A small-molecule ligand and the protein it binds are described below.
Small molecule (SMILES): CC(=O)N[C@@H]1[C@@H](O)[C@H](O)[C@@H](CO)O[C@H]1O

Sequence of chain 1.A:
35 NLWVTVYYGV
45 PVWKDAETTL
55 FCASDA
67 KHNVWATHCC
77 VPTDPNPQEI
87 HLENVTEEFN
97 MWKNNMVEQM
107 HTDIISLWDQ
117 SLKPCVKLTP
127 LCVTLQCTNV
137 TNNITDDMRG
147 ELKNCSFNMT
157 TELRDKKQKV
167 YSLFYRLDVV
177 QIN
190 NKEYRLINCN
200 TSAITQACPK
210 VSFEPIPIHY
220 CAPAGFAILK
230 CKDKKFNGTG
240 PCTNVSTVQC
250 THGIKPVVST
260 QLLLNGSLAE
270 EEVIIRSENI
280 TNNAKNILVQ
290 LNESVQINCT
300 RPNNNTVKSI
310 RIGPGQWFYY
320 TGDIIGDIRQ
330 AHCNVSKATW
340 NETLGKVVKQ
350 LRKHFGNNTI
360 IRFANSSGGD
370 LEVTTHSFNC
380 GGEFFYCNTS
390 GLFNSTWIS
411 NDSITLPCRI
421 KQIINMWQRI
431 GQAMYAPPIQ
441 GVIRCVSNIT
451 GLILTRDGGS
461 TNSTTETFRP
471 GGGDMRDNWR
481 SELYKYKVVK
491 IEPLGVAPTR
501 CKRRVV

Binding-site contacts:
Ligand atom C3 contacts residue NAG1 of chain 1.GA at 3.6 Å.
Ligand atom C8 contacts residue NAG1 of chain 1.GA at 3.5 Å.
Ligand atom N2 contacts residue NAG1 of chain 1.GA at 3.9 Å.
Ligand atom C7 contacts residue ASN387 of chain 1.A at 3.4 Å.
Ligand atom C5 contacts residue ASN387 of chain 1.A at 3.8 Å.
Ligand atom O4 contacts residue NAG1 of chain 1.GA at 3.0 Å (h-bond).
Ligand atom C2 contacts residue ASN387 of chain 1.A at 2.5 Å.
Ligand atom O7 contacts residue ASN387 of chain 1.A at 3.6 Å.
Ligand atom C1 contacts residue ASN387 of chain 1.A at 1.5 Å.
Ligand atom C8 contacts residue THR374 of chain 1.A at 4.0 Å.
Ligand atom C8 contacts residue SER365 of chain 1.A at 4.1 Å.
Ligand atom C3 contacts residue ASN387 of chain 1.A at 3.9 Å.
Ligand atom O5 contacts residue ASN387 of chain 1.A at 2.5 Å (h-bond).
Ligand atom C4 contacts residue NAG1 of chain 1.GA at 4.1 Å.
Ligand atom C7 contacts residue NAG1 of chain 1.GA at 4.1 Å.
Ligand atom C8 contacts residue ASN387 of chain 1.A at 3.8 Å.
Ligand atom C1 contacts residue SER389 of chain 1.A at 3.7 Å.
Ligand atom C2 contacts residue NAG1 of chain 1.GA at 4.4 Å.
Ligand atom C4 contacts residue ASN387 of chain 1.A at 4.4 Å.
Ligand atom O5 contacts residue SER389 of chain 1.A at 4.3 Å.
Ligand atom O6 contacts residue NAG1 of chain 1.GA at 4.4 Å.
Ligand atom O3 contacts residue NAG1 of chain 1.GA at 2.6 Å (h-bond).
Ligand atom N2 contacts residue ASN387 of chain 1.A at 3.0 Å (h-bond).
Ligand atom C8 contacts residue THR373 of chain 1.A at 3.7 Å.